A protein and the small-molecule ligand that binds it are described below.
Small molecule (SMILES): CC[C@H](C)[C@H](NC(=O)[C@H](C)N)C(=O)N[C@@H](CC(C)C)C(=O)N[C@@H](C)C(=O)N[C@@H](C)C(=O)N[C@@H](CC(C)C)C(=O)N[C@@H](CC(C)C)C(=O)N[C@H](C=O)CCC(N)=O

Sequence of chain 1.B:
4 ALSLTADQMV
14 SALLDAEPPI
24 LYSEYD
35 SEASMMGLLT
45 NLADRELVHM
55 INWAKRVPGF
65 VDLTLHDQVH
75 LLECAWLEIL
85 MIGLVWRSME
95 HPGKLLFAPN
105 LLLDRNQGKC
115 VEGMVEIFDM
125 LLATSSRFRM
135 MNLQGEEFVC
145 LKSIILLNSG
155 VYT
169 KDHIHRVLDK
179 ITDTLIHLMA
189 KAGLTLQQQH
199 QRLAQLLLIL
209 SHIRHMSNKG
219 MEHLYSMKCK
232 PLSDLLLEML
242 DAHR

Binding-site contacts:
Ligand atom CD2 contacts residue VAL73 of chain 1.B at 3.6 Å (hydrophobic).
Ligand atom CB contacts residue GLU239 of chain 1.B at 4.0 Å.
Ligand atom CD1 contacts residue LEU236 of chain 1.B at 3.8 Å (hydrophobic).
Ligand atom CG1 contacts residue GLU239 of chain 1.B at 3.3 Å.
Ligand atom CD1 contacts residue VAL73 of chain 1.B at 3.7 Å (hydrophobic).
Ligand atom CG2 contacts residue LEU236 of chain 1.B at 3.9 Å (hydrophobic).
Ligand atom CD1 contacts residue MET240 of chain 1.B at 3.8 Å (hydrophobic).
Ligand atom CD1 contacts residue ASP235 of chain 1.B at 3.8 Å.
Ligand atom CB contacts residue LEU236 of chain 1.B at 3.8 Å (hydrophobic).
Ligand atom CG contacts residue MET240 of chain 1.B at 4.1 Å (hydrophobic).
Ligand atom N contacts residue LEU236 of chain 1.B at 4.1 Å.
Ligand atom CB contacts residue VAL73 of chain 1.B at 4.0 Å (hydrophobic).
Ligand atom CD2 contacts residue GLU77 of chain 1.B at 3.7 Å.
Ligand atom CB contacts residue MET240 of chain 1.B at 4.1 Å (hydrophobic).
Ligand atom CD2 contacts residue LEU76 of chain 1.B at 3.9 Å (hydrophobic).
Ligand atom CD1 contacts residue ILE55 of chain 1.B at 3.6 Å (hydrophobic).
Ligand atom CB contacts residue ILE55 of chain 1.B at 3.8 Å (hydrophobic).
Ligand atom CB contacts residue GLU239 of chain 1.B at 3.5 Å.
Ligand atom N contacts residue GLU239 of chain 1.B at 2.7 Å (salt-bridge).
Ligand atom O contacts residue LEU69 of chain 1.B at 3.9 Å.
Ligand atom CG contacts residue ILE55 of chain 1.B at 4.0 Å (hydrophobic).
Ligand atom N contacts residue VAL73 of chain 1.B at 4.2 Å.
Ligand atom CA contacts residue GLU239 of chain 1.B at 3.6 Å.
Ligand atom O contacts residue LYS59 of chain 1.B at 4.2 Å.
Ligand atom CD1 contacts residue LEU236 of chain 1.B at 3.6 Å (hydrophobic).
Ligand atom O contacts residue ILE55 of chain 1.B at 3.9 Å.
Ligand atom C contacts residue GLU239 of chain 1.B at 3.5 Å.
Ligand atom CA contacts residue GLU239 of chain 1.B at 3.4 Å.
Ligand atom CD1 contacts residue LEU76 of chain 1.B at 3.7 Å (hydrophobic).
Ligand atom CD2 contacts residue ILE55 of chain 1.B at 3.7 Å (hydrophobic).
Ligand atom CB contacts residue GLN72 of chain 1.B at 4.2 Å.
Ligand atom CD1 contacts residue GLN72 of chain 1.B at 4.0 Å.
Ligand atom CB contacts residue LEU69 of chain 1.B at 3.9 Å (hydrophobic).
Ligand atom CD1 contacts residue GLU239 of chain 1.B at 3.8 Å.
Ligand atom CA contacts residue VAL73 of chain 1.B at 4.0 Å (hydrophobic).
Ligand atom N contacts residue GLU239 of chain 1.B at 4.0 Å.
Ligand atom C contacts residue ILE55 of chain 1.B at 4.2 Å (hydrophobic).
Ligand atom CG contacts residue GLN72 of chain 1.B at 4.2 Å.
Ligand atom CD2 contacts residue GLN72 of chain 1.B at 3.7 Å.
Ligand atom CD2 contacts residue MET240 of chain 1.B at 3.8 Å (hydrophobic).